Binding-site contacts:
Ligand atom N9 contacts residue ASN64 of chain 1.A at 4.1 Å.
Ligand atom N4 contacts residue ALA68 of chain 1.A at 3.1 Å.
Ligand atom N10 contacts residue 37D1 of chain 1.C at 3.4 Å (h-bond).
Ligand atom N6 contacts residue ALA68 of chain 1.A at 4.5 Å.
Ligand atom C8 contacts residue THR197 of chain 1.A at 4.3 Å.
Ligand atom C3 contacts residue THR197 of chain 1.A at 3.6 Å.
Ligand atom C11 contacts residue LEU120 of chain 1.A at 3.6 Å (hydrophobic).
Ligand atom C1 contacts residue 37D1 of chain 1.C at 4.2 Å.
Ligand atom N9 contacts residue ALA68 of chain 1.A at 3.8 Å.
Ligand atom C1 contacts residue MET111 of chain 1.A at 3.9 Å (hydrophobic).
Ligand atom C8 contacts residue SER65 of chain 1.A at 3.7 Å.
Ligand atom C2 contacts residue ALA68 of chain 1.A at 4.3 Å (hydrophobic).
Ligand atom C11 contacts residue 37D1 of chain 1.C at 3.6 Å.
Ligand atom C12 contacts residue ASN64 of chain 1.A at 3.5 Å.
Ligand atom N4 contacts residue GLY110 of chain 1.A at 4.2 Å.
Ligand atom C8 contacts residue ASN64 of chain 1.A at 3.7 Å.
Ligand atom N7 contacts residue 37D1 of chain 1.C at 3.7 Å.
Ligand atom C5 contacts residue ILE109 of chain 1.A at 4.4 Å (hydrophobic).
Ligand atom N10 contacts residue MET111 of chain 1.A at 4.2 Å.
Ligand atom N9 contacts residue ASP106 of chain 1.A at 2.6 Å (salt-bridge).
Ligand atom C2 contacts residue 37D1 of chain 1.C at 3.9 Å.
Ligand atom N9 contacts residue THR197 of chain 1.A at 3.6 Å.
Ligand atom N7 contacts residue SER65 of chain 1.A at 4.2 Å.
Ligand atom N9 contacts residue SER65 of chain 1.A at 4.0 Å.
Ligand atom C12 contacts residue 37D1 of chain 1.C at 3.1 Å.
Ligand atom C5 contacts residue MET111 of chain 1.A at 3.6 Å (hydrophobic).
Ligand atom C5 contacts residue ALA68 of chain 1.A at 3.7 Å (hydrophobic).
Ligand atom N6 contacts residue MET111 of chain 1.A at 3.6 Å.
Ligand atom C2 contacts residue ASN64 of chain 1.A at 4.1 Å.
Ligand atom C8 contacts residue ASP106 of chain 1.A at 3.2 Å.
Ligand atom C5 contacts residue GLY110 of chain 1.A at 3.9 Å.
Ligand atom C3 contacts residue ASN64 of chain 1.A at 4.3 Å.
Ligand atom C5 contacts residue THR197 of chain 1.A at 4.1 Å.
Ligand atom N7 contacts residue ASN64 of chain 1.A at 3.3 Å.
Ligand atom N4 contacts residue ASP106 of chain 1.A at 4.5 Å.
Ligand atom C11 contacts residue MET111 of chain 1.A at 4.0 Å (hydrophobic).
Ligand atom C3 contacts residue ASP106 of chain 1.A at 3.9 Å.
Ligand atom C3 contacts residue ALA68 of chain 1.A at 3.5 Å (hydrophobic).
Ligand atom N4 contacts residue THR197 of chain 1.A at 3.3 Å (h-bond).
Ligand atom C8 contacts residue 37D1 of chain 1.C at 4.4 Å.

Sequence of chain 1.A:
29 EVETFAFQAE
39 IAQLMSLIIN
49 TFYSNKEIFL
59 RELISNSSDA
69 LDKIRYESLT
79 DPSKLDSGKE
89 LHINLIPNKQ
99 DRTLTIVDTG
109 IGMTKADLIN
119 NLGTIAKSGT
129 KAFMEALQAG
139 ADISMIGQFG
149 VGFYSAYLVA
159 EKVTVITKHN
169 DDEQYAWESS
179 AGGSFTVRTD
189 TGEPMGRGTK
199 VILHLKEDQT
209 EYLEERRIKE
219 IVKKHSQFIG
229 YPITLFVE

A protein and the small-molecule ligand that binds it are described below.
Small molecule (SMILES): CN(C)c1ncnc2nc[nH]c12